Binding-site contacts:
Ligand atom C38 contacts residue ARG24 of chain 1.A at 3.5 Å.
Ligand atom N1 contacts residue ASP48 of chain 1.A at 2.8 Å (salt-bridge).
Ligand atom C20 contacts residue ASP48 of chain 1.A at 3.3 Å.
Ligand atom O6 contacts residue ALA217 of chain 1.A at 2.7 Å (h-bond).
Ligand atom O2 contacts residue GLY218 of chain 1.A at 3.4 Å (h-bond).
Ligand atom N2 contacts residue ASP48 of chain 1.A at 2.6 Å (salt-bridge).
Ligand atom C12 contacts residue ASP48 of chain 1.A at 3.3 Å.
Ligand atom C14 contacts residue ASP48 of chain 1.A at 3.6 Å.
Ligand atom O6 contacts residue SER216 of chain 1.A at 3.1 Å (h-bond).
Ligand atom O11 contacts residue GLN262 of chain 1.A at 3.6 Å (h-bond).
Ligand atom C4 contacts residue ALA217 of chain 1.A at 3.5 Å (hydrophobic).
Ligand atom C31 contacts residue ARG221 of chain 1.A at 3.3 Å.
Ligand atom C10 contacts residue ASP48 of chain 1.A at 3.5 Å.
Ligand atom C13 contacts residue ASP48 of chain 1.A at 3.5 Å.
Ligand atom O2 contacts residue ILE219 of chain 1.A at 3.0 Å (h-bond).
Ligand atom C28 contacts residue THR263 of chain 1.A at 3.6 Å.
Ligand atom O5 contacts residue GLN266 of chain 1.A at 3.7 Å.
Ligand atom C43 contacts residue SER28 of chain 1.A at 3.5 Å.
Ligand atom C24 contacts residue CYS215 of chain 1.A at 3.4 Å (hydrophobic).
Ligand atom C7 contacts residue TYR46 of chain 1.A at 3.4 Å (hydrophobic).
Ligand atom O2 contacts residue CYS215 of chain 1.A at 3.3 Å (h-bond).
Ligand atom O5 contacts residue GLY220 of chain 1.A at 3.1 Å.
Ligand atom O12 contacts residue ARG24 of chain 1.A at 3.0 Å (salt-bridge).
Ligand atom O10 contacts residue ARG221 of chain 1.A at 3.1 Å (salt-bridge).
Ligand atom O11 contacts residue TYR20 of chain 1.A at 3.4 Å (h-bond).
Ligand atom O11 contacts residue ARG254 of chain 1.A at 2.9 Å (salt-bridge).
Ligand atom C15 contacts residue GLN262 of chain 1.A at 3.2 Å.
Ligand atom C24 contacts residue ALA217 of chain 1.A at 3.5 Å (hydrophobic).
Ligand atom O6 contacts residue CYS215 of chain 1.A at 3.3 Å (h-bond).
Ligand atom O11 contacts residue ARG24 of chain 1.A at 3.5 Å.
Ligand atom C29 contacts residue THR263 of chain 1.A at 3.5 Å.
Ligand atom O1 contacts residue GLN262 of chain 1.A at 3.6 Å (h-bond).
Ligand atom C27 contacts residue GLN262 of chain 1.A at 3.6 Å.
Ligand atom O9 contacts residue ARG221 of chain 1.A at 2.8 Å (salt-bridge).
Ligand atom O2 contacts residue GLY220 of chain 1.A at 2.7 Å (h-bond).
Ligand atom O5 contacts residue ARG221 of chain 1.A at 3.0 Å (salt-bridge).
Ligand atom C18 contacts residue TYR46 of chain 1.A at 3.4 Å (hydrophobic).
Ligand atom C23 contacts residue ASP48 of chain 1.A at 3.2 Å.
Ligand atom O2 contacts residue ALA217 of chain 1.A at 3.3 Å.
Ligand atom C19 contacts residue TYR46 of chain 1.A at 3.4 Å (hydrophobic).

The protein below binds the small molecule below.
Small molecule (SMILES): CC(=O)N[C@@H](Cc1ccc(N(C(=O)C(=O)O)c2ccccc2C(=O)O)c2ccccc12)C(=O)NCCCCCOc1cc2ccccc2cc1C(=O)O

Sequence of chain 1.A:
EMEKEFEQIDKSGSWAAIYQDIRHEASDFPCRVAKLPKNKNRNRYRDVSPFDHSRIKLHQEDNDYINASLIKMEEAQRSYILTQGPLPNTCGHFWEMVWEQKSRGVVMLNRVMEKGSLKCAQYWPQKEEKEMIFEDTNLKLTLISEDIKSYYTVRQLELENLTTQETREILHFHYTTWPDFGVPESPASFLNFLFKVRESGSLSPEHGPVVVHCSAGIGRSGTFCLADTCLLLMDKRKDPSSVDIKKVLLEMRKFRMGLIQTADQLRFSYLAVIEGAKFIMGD